Binding-site contacts:
Ligand atom O5 contacts residue ASN120 of chain 3.A at 2.4 Å (h-bond).
Ligand atom C1 contacts residue THR122 of chain 3.A at 3.9 Å.
Ligand atom C4 contacts residue ASN120 of chain 3.A at 4.3 Å.
Ligand atom C5 contacts residue ASN120 of chain 3.A at 3.7 Å.
Ligand atom C1 contacts residue ASN120 of chain 3.A at 1.4 Å.
Ligand atom C3 contacts residue ASN120 of chain 3.A at 3.8 Å.
Ligand atom C7 contacts residue ASN120 of chain 3.A at 3.5 Å.
Ligand atom O7 contacts residue THR122 of chain 3.A at 4.2 Å.
Ligand atom C2 contacts residue ASN120 of chain 3.A at 2.5 Å.
Ligand atom N2 contacts residue ASN120 of chain 3.A at 2.9 Å (h-bond).
Ligand atom C5 contacts residue THR122 of chain 3.A at 3.7 Å.
Ligand atom O7 contacts residue ASN120 of chain 3.A at 3.6 Å (h-bond).
Ligand atom C6 contacts residue THR122 of chain 3.A at 3.7 Å.
Ligand atom O5 contacts residue THR122 of chain 3.A at 3.7 Å.

Sequence of chain 3.A:
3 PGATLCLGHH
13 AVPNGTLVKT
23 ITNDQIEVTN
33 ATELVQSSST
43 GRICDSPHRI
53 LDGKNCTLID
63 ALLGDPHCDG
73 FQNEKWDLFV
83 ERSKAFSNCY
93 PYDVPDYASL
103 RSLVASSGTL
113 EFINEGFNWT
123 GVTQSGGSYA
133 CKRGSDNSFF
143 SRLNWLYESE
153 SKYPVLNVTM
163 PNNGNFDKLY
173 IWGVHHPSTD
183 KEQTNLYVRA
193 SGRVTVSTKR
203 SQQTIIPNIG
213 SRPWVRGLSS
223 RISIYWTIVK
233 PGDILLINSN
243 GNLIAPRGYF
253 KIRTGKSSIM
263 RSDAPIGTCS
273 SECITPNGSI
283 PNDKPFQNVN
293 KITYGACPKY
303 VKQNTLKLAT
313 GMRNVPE

The small molecule below binds the protein below.
Small molecule (SMILES): CC(=O)N[C@@H]1[C@@H](O)[C@H](O)[C@@H](CO)O[C@H]1O